Binding-site contacts:
Ligand atom C11 contacts residue TRP23 of chain 1.E at 4.1 Å (hydrophobic).
Ligand atom C26 contacts residue THR32 of chain 1.E at 3.8 Å.
Ligand atom C12 contacts residue TRP23 of chain 1.E at 4.4 Å (hydrophobic).
Ligand atom C16 contacts residue VAL195 of chain 1.E at 3.9 Å (hydrophobic).
Ligand atom C7 contacts residue LEU199 of chain 1.E at 4.0 Å (hydrophobic).
Ligand atom C21 contacts residue SER28 of chain 1.E at 4.3 Å.
Ligand atom C27 contacts residue VAL31 of chain 1.E at 4.5 Å (hydrophobic).
Ligand atom C25 contacts residue THR32 of chain 1.E at 4.2 Å.
Ligand atom C22 contacts residue SER28 of chain 1.E at 3.7 Å.
Ligand atom C6 contacts residue LEU199 of chain 1.E at 3.7 Å (hydrophobic).
Ligand atom C3 contacts residue MET21 of chain 1.E at 3.7 Å (hydrophobic).
Ligand atom C6 contacts residue TYR198 of chain 1.E at 3.9 Å (hydrophobic).
Ligand atom C2 contacts residue MET21 of chain 1.E at 3.8 Å (hydrophobic).
Ligand atom C6 contacts residue MET21 of chain 1.E at 4.0 Å (hydrophobic).
Ligand atom C1 contacts residue MET21 of chain 1.E at 3.7 Å (hydrophobic).
Ligand atom C27 contacts residue SER28 of chain 1.E at 4.4 Å.
Ligand atom C15 contacts residue TYR198 of chain 1.E at 4.5 Å (hydrophobic).
Ligand atom C17 contacts residue SER28 of chain 1.E at 4.4 Å.
Ligand atom C7 contacts residue TYR198 of chain 1.E at 3.6 Å (hydrophobic).
Ligand atom C27 contacts residue THR32 of chain 1.E at 3.5 Å.
Ligand atom C1 contacts residue TRP23 of chain 1.E at 4.1 Å (hydrophobic).

A small-molecule ligand and the protein it binds are described below.
Small molecule (SMILES): CC(C)CCC[C@@H](C)[C@H]1CC[C@H]2[C@@H]3CC=C4C[C@@H](O)CC[C@]4(C)[C@H]3CC[C@]12C

Sequence of chain 1.E:
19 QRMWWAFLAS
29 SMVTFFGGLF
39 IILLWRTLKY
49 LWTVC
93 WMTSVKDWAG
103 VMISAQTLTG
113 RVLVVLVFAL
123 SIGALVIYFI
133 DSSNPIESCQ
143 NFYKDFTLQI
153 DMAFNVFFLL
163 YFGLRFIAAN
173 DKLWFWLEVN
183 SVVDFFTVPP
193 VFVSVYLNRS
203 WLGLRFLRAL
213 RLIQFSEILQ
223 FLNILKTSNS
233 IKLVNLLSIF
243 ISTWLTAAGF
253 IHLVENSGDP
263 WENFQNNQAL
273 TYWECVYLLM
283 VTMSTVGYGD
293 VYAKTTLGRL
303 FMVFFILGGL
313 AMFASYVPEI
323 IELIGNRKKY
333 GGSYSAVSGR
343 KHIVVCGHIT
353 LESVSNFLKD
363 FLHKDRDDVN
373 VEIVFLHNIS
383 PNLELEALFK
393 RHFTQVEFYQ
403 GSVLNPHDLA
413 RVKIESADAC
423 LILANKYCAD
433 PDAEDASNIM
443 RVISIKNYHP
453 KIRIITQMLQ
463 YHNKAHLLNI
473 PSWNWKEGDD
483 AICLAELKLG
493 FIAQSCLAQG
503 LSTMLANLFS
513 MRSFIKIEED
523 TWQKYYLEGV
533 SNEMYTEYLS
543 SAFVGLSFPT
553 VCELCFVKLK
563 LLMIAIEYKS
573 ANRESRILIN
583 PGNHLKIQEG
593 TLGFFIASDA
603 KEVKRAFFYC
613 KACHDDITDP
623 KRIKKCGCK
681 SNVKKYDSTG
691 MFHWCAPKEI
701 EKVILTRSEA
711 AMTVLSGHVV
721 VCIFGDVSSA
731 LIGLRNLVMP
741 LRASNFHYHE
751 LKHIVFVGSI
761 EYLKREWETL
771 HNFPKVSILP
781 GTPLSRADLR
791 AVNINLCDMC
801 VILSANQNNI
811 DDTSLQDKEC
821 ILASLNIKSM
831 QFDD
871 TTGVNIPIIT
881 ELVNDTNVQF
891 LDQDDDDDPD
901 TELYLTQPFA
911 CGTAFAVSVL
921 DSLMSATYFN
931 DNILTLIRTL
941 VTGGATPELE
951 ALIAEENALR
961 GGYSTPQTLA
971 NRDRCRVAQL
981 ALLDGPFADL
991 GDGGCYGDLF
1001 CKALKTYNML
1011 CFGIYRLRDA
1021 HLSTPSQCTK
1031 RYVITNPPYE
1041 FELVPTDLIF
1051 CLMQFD